Sequence of chain 1.B:
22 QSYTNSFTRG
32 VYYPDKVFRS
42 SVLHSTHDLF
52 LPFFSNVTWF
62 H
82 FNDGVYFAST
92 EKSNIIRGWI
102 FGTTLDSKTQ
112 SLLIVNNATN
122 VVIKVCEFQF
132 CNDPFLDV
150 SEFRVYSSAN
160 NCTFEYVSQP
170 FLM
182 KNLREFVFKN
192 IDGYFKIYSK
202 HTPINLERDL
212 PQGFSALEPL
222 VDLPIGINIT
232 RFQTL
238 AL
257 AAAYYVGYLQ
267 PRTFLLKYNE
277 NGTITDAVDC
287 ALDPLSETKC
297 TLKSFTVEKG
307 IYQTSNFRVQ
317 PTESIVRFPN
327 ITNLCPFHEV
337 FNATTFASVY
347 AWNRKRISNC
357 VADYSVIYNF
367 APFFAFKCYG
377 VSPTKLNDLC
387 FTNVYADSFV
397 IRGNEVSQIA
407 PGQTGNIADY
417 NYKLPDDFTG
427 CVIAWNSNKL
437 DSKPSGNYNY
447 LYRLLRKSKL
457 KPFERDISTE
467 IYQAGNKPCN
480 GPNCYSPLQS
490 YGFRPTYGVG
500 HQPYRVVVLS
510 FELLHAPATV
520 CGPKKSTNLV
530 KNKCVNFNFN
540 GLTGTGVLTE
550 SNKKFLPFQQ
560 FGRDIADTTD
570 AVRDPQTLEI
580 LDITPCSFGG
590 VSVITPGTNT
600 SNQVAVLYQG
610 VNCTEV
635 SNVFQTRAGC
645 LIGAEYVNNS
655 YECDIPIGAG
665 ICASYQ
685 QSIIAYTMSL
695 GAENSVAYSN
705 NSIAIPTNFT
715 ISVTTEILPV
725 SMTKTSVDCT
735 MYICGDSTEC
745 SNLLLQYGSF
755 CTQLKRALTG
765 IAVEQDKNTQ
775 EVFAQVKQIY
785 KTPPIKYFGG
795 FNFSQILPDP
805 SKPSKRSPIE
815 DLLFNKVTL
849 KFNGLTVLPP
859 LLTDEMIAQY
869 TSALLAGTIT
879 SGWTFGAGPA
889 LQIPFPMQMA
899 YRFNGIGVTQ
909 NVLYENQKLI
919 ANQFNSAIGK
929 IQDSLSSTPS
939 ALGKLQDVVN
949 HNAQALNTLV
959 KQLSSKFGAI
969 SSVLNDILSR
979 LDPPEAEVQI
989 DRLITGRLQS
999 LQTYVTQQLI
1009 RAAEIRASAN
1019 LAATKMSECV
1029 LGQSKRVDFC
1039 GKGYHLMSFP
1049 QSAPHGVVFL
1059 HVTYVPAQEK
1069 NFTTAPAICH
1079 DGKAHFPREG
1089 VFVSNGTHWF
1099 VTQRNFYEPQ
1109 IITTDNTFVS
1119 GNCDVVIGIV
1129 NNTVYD

The protein below binds the small molecule below.
Small molecule (SMILES): CC(=O)N[C@@H]1[C@@H](O)[C@H](O)[C@@H](CO)O[C@H]1O

Binding-site contacts:
Ligand atom O6 contacts residue VAL123 of chain 1.B at 4.1 Å.
Ligand atom C8 contacts residue ALA119 of chain 1.B at 4.1 Å (hydrophobic).
Ligand atom C7 contacts residue ALA119 of chain 1.B at 4.0 Å (hydrophobic).
Ligand atom N2 contacts residue ASN118 of chain 1.B at 3.5 Å (h-bond).
Ligand atom C1 contacts residue ASN118 of chain 1.B at 1.4 Å.
Ligand atom C7 contacts residue THR120 of chain 1.B at 3.0 Å.
Ligand atom O7 contacts residue THR120 of chain 1.B at 2.9 Å (h-bond).
Ligand atom C3 contacts residue ASN118 of chain 1.B at 3.5 Å.
Ligand atom C4 contacts residue ASN118 of chain 1.B at 4.2 Å.
Ligand atom C2 contacts residue THR120 of chain 1.B at 4.3 Å.
Ligand atom O5 contacts residue ASN118 of chain 1.B at 2.4 Å (h-bond).
Ligand atom C5 contacts residue ASN118 of chain 1.B at 3.7 Å.
Ligand atom O5 contacts residue VAL123 of chain 1.B at 4.0 Å.
Ligand atom C1 contacts residue THR120 of chain 1.B at 4.4 Å.
Ligand atom N2 contacts residue ASN121 of chain 1.B at 4.3 Å.
Ligand atom O7 contacts residue ALA119 of chain 1.B at 4.4 Å.
Ligand atom N2 contacts residue THR120 of chain 1.B at 3.3 Å (h-bond).
Ligand atom O3 contacts residue ASN118 of chain 1.B at 3.5 Å (h-bond).
Ligand atom C5 contacts residue VAL123 of chain 1.B at 3.7 Å (hydrophobic).
Ligand atom C1 contacts residue ASN121 of chain 1.B at 4.2 Å.
Ligand atom C2 contacts residue ALA119 of chain 1.B at 4.4 Å (hydrophobic).
Ligand atom C1 contacts residue ALA119 of chain 1.B at 4.5 Å (hydrophobic).
Ligand atom N2 contacts residue ALA119 of chain 1.B at 4.2 Å.
Ligand atom C7 contacts residue ASN118 of chain 1.B at 4.5 Å.
Ligand atom C8 contacts residue THR120 of chain 1.B at 3.1 Å.
Ligand atom C2 contacts residue ASN118 of chain 1.B at 2.5 Å.
Ligand atom C6 contacts residue VAL123 of chain 1.B at 3.5 Å (hydrophobic).